Binding-site contacts:
Ligand atom C6 contacts residue TRP415 of chain 1.D at 3.4 Å (hydrophobic).
Ligand atom C1 contacts residue ASP77 of chain 1.D at 4.1 Å.
Ligand atom O3 contacts residue ARG79 of chain 1.D at 3.9 Å.
Ligand atom C6 contacts residue GLU400 of chain 1.D at 3.5 Å.
Ligand atom O6 contacts residue TRP415 of chain 1.D at 3.1 Å (h-bond).
Ligand atom C5 contacts residue ARG79 of chain 1.D at 4.3 Å.
Ligand atom O3 contacts residue GLU80 of chain 1.D at 2.6 Å (salt-bridge).
Ligand atom O6 contacts residue ARG79 of chain 1.D at 3.3 Å (salt-bridge).
Ligand atom C2 contacts residue ASP77 of chain 1.D at 4.2 Å.
Ligand atom C1 contacts residue ARG79 of chain 1.D at 3.4 Å.
Ligand atom C6 contacts residue TRP415 of chain 1.D at 3.5 Å (hydrophobic).
Ligand atom C6 contacts residue ARG79 of chain 1.D at 4.1 Å.
Ligand atom C3 contacts residue LYS83 of chain 1.D at 3.9 Å.
Ligand atom O6 contacts residue GLU414 of chain 1.D at 3.5 Å.
Ligand atom C5 contacts residue GLU414 of chain 1.D at 4.2 Å.
Ligand atom O6 contacts residue TRP415 of chain 1.D at 2.5 Å (h-bond).
Ligand atom C6 contacts residue GLU414 of chain 1.D at 4.0 Å.
Ligand atom O3 contacts residue GLU414 of chain 1.D at 4.2 Å.
Ligand atom O2 contacts residue GLU80 of chain 1.D at 4.0 Å.
Ligand atom O1 contacts residue TRP25 of chain 1.D at 3.8 Å.
Ligand atom O4 contacts residue LYS396 of chain 1.D at 3.5 Å (salt-bridge).
Ligand atom C1 contacts residue VAL22 of chain 1.D at 3.8 Å (hydrophobic).
Ligand atom O3 contacts residue LYS83 of chain 1.D at 3.0 Å (salt-bridge).
Ligand atom O6 contacts residue GLU400 of chain 1.D at 3.3 Å (salt-bridge).
Ligand atom O6 contacts residue PRO413 of chain 1.D at 4.3 Å.
Ligand atom C5 contacts residue GLU400 of chain 1.D at 3.5 Å.
Ligand atom C6 contacts residue PHE417 of chain 1.D at 4.3 Å (hydrophobic).
Ligand atom C2 contacts residue ARG79 of chain 1.D at 3.8 Å.
Ligand atom C4 contacts residue LYS83 of chain 1.D at 3.8 Å.
Ligand atom C4 contacts residue GLU414 of chain 1.D at 3.2 Å.
Ligand atom O6 contacts residue PHE417 of chain 1.D at 3.7 Å.
Ligand atom C3 contacts residue GLU80 of chain 1.D at 3.5 Å.
Ligand atom O2 contacts residue VAL22 of chain 1.D at 4.3 Å.
Ligand atom C4 contacts residue GLU400 of chain 1.D at 4.1 Å.
Ligand atom O5 contacts residue ARG79 of chain 1.D at 3.3 Å (salt-bridge).
Ligand atom O4 contacts residue GLU414 of chain 1.D at 2.4 Å (salt-bridge).
Ligand atom O4 contacts residue LYS83 of chain 1.D at 3.0 Å (salt-bridge).
Ligand atom O2 contacts residue ASP77 of chain 1.D at 4.0 Å.
Ligand atom O5 contacts residue ARG79 of chain 1.D at 4.2 Å.
Ligand atom O4 contacts residue GLU400 of chain 1.D at 3.6 Å (salt-bridge).

Sequence of chain 1.D:
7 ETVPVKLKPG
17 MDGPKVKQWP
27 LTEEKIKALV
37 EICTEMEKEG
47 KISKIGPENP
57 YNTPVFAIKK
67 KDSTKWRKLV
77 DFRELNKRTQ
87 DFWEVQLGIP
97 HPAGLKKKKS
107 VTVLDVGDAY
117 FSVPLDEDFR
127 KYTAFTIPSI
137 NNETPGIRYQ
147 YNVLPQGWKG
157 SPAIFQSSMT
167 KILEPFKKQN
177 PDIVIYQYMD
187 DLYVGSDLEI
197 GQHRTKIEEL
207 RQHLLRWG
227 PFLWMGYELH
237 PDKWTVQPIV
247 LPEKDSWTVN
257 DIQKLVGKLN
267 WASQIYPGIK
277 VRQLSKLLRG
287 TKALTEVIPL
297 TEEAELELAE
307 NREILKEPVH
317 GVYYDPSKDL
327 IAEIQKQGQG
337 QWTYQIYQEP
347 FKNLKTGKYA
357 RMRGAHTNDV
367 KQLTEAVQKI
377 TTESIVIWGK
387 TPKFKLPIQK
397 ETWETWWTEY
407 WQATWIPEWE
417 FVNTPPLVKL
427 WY

This protein binds this small molecule.
Small molecule (SMILES): OC[C@H]1O[C@@](CO)(O[C@H]2O[C@H](CO)[C@@H](O)[C@H](O)[C@H]2O)[C@@H](O)[C@@H]1O